This protein binds this small molecule.
Small molecule (SMILES): COc1cc(CCC(=O)O)cc(OC)c1OC

Sequence of chain 1.B:
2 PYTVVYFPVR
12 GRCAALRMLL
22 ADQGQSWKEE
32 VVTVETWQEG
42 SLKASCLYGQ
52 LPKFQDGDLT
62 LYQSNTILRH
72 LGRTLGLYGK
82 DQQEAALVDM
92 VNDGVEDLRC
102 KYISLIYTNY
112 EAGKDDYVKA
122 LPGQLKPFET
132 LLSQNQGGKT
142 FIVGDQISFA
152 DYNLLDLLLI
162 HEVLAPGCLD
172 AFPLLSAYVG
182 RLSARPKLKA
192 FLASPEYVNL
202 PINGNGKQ

Binding-site contacts:
Ligand atom C4 contacts residue GSH1 of chain 1.G at 3.9 Å.
Ligand atom C3 contacts residue GSH1 of chain 1.G at 2.8 Å.
Ligand atom C9 contacts residue GSH1 of chain 1.G at 4.3 Å.
Ligand atom C2 contacts residue TYR7 of chain 1.B at 4.2 Å (hydrophobic).
Ligand atom C10 contacts residue VAL10 of chain 1.B at 3.7 Å (hydrophobic).
Ligand atom C3 contacts residue TYR108 of chain 1.B at 3.8 Å (hydrophobic).
Ligand atom C1 contacts residue GSH1 of chain 1.G at 2.6 Å.
Ligand atom C10 contacts residue GLY205 of chain 1.B at 3.8 Å.
Ligand atom O2 contacts residue TYR108 of chain 1.B at 4.2 Å.
Ligand atom C2 contacts residue TYR108 of chain 1.B at 4.3 Å (hydrophobic).
Ligand atom C10 contacts residue PHE8 of chain 1.B at 3.7 Å (hydrophobic).
Ligand atom O contacts residue ARG13 of chain 1.B at 2.9 Å (salt-bridge).
Ligand atom C6 contacts residue TYR108 of chain 1.B at 3.8 Å (hydrophobic).
Ligand atom O4 contacts residue GSH1 of chain 1.G at 3.8 Å.
Ligand atom O3 contacts residue TYR108 of chain 1.B at 4.3 Å.
Ligand atom C5 contacts residue GSH1 of chain 1.G at 4.5 Å.
Ligand atom C contacts residue ARG13 of chain 1.B at 3.8 Å.
Ligand atom O1 contacts residue TYR108 of chain 1.B at 4.0 Å.
Ligand atom O3 contacts residue PHE8 of chain 1.B at 4.3 Å.
Ligand atom C contacts residue GSH1 of chain 1.G at 3.1 Å.
Ligand atom O4 contacts residue ILE104 of chain 1.B at 3.4 Å.
Ligand atom O3 contacts residue GLY205 of chain 1.B at 4.0 Å.
Ligand atom C10 contacts residue TYR108 of chain 1.B at 4.3 Å (hydrophobic).
Ligand atom C11 contacts residue TYR108 of chain 1.B at 3.5 Å (hydrophobic).
Ligand atom C9 contacts residue TYR108 of chain 1.B at 3.8 Å (hydrophobic).
Ligand atom C5 contacts residue TYR108 of chain 1.B at 3.7 Å (hydrophobic).
Ligand atom C11 contacts residue GSH1 of chain 1.G at 3.4 Å.
Ligand atom O contacts residue ILE104 of chain 1.B at 3.7 Å.
Ligand atom O contacts residue GSH1 of chain 1.G at 3.4 Å (h-bond).
Ligand atom C1 contacts residue ILE104 of chain 1.B at 4.2 Å (hydrophobic).
Ligand atom O4 contacts residue GLY12 of chain 1.B at 3.6 Å.
Ligand atom C contacts residue ILE104 of chain 1.B at 3.6 Å (hydrophobic).
Ligand atom C7 contacts residue TYR108 of chain 1.B at 3.7 Å (hydrophobic).
Ligand atom C contacts residue TYR7 of chain 1.B at 4.2 Å (hydrophobic).
Ligand atom O4 contacts residue ARG13 of chain 1.B at 3.5 Å.
Ligand atom O4 contacts residue TYR7 of chain 1.B at 3.9 Å.
Ligand atom C4 contacts residue TYR108 of chain 1.B at 4.0 Å (hydrophobic).
Ligand atom C2 contacts residue GSH1 of chain 1.G at 1.8 Å.
Ligand atom C1 contacts residue TYR108 of chain 1.B at 3.7 Å (hydrophobic).
Ligand atom C1 contacts residue TYR7 of chain 1.B at 4.3 Å (hydrophobic).